A protein and the small-molecule ligand that binds it are described below.
Small molecule (SMILES): O=C(Nc1ccncc1)[C@H]1C[C@@H]1c1ccccc1

Sequence of chain 1.A:
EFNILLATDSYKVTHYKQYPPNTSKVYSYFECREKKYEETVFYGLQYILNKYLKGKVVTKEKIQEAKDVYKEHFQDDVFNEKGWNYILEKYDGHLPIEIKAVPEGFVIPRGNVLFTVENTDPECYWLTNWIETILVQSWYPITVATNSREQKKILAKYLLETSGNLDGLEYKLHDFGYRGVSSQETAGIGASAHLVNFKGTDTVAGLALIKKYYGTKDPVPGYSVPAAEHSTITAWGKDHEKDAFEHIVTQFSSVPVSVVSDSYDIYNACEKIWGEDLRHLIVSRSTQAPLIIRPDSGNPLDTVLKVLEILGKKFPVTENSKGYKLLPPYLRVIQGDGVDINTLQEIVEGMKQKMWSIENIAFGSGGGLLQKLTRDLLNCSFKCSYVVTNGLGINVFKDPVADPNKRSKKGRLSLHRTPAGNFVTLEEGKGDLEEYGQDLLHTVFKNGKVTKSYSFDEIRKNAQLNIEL

Binding-site contacts:
Ligand atom C20 contacts residue HIS191 of chain 1.B at 3.4 Å.
Ligand atom C3 contacts residue PHE193 of chain 1.B at 3.6 Å (hydrophobic).
Ligand atom C2 contacts residue ASP219 of chain 1.B at 3.7 Å.
Ligand atom C12 contacts residue ALA244 of chain 1.B at 3.8 Å (hydrophobic).
Ligand atom C19 contacts residue VAL242 of chain 1.B at 3.9 Å (hydrophobic).
Ligand atom O13 contacts residue SER275 of chain 1.B at 2.8 Å (h-bond).
Ligand atom C10 contacts residue ALA244 of chain 1.B at 3.5 Å (hydrophobic).
Ligand atom C7 contacts residue PHE193 of chain 1.B at 3.3 Å (hydrophobic).
Ligand atom C16 contacts residue SER275 of chain 1.B at 3.8 Å.
Ligand atom C2 contacts residue PHE193 of chain 1.B at 3.9 Å (hydrophobic).
Ligand atom C7 contacts residue ARG311 of chain 1.B at 3.8 Å.
Ligand atom C16 contacts residue ILE351 of chain 1.B at 3.5 Å (hydrophobic).
Ligand atom C4 contacts residue TYR18 of chain 1.A at 3.8 Å (hydrophobic).
Ligand atom C4 contacts residue PHE193 of chain 1.B at 3.7 Å (hydrophobic).
Ligand atom C5 contacts residue PHE193 of chain 1.B at 3.7 Å (hydrophobic).
Ligand atom C3 contacts residue TYR18 of chain 1.A at 3.8 Å (hydrophobic).
Ligand atom C12 contacts residue PHE193 of chain 1.B at 3.6 Å (hydrophobic).
Ligand atom C10 contacts residue TYR18 of chain 1.A at 3.9 Å (hydrophobic).
Ligand atom C9 contacts residue TYR18 of chain 1.A at 3.4 Å (hydrophobic).
Ligand atom C19 contacts residue HIS191 of chain 1.B at 3.5 Å.
Ligand atom O13 contacts residue PHE193 of chain 1.B at 3.6 Å.
Ligand atom C6 contacts residue ARG196 of chain 1.B at 3.5 Å.
Ligand atom C2 contacts residue TYR18 of chain 1.A at 3.5 Å (hydrophobic).
Ligand atom C17 contacts residue ILE309 of chain 1.B at 3.7 Å (hydrophobic).
Ligand atom C5 contacts residue ARG311 of chain 1.B at 3.8 Å.
Ligand atom C12 contacts residue SER275 of chain 1.B at 3.6 Å.
Ligand atom C1 contacts residue TYR18 of chain 1.A at 3.6 Å (hydrophobic).
Ligand atom C17 contacts residue ILE351 of chain 1.B at 3.7 Å (hydrophobic).
Ligand atom C9 contacts residue ARG311 of chain 1.B at 3.3 Å.
Ligand atom C3 contacts residue ASP219 of chain 1.B at 3.5 Å.
Ligand atom C9 contacts residue ALA245 of chain 1.B at 3.7 Å (hydrophobic).
Ligand atom O13 contacts residue ILE351 of chain 1.B at 3.9 Å.
Ligand atom C1 contacts residue PHE193 of chain 1.B at 4.0 Å (hydrophobic).
Ligand atom C5 contacts residue TYR18 of chain 1.A at 3.6 Å (hydrophobic).
Ligand atom C6 contacts residue TYR18 of chain 1.A at 3.4 Å (hydrophobic).
Ligand atom C20 contacts residue VAL242 of chain 1.B at 3.8 Å (hydrophobic).
Ligand atom O13 contacts residue ARG311 of chain 1.B at 3.9 Å.
Ligand atom C10 contacts residue PHE193 of chain 1.B at 3.9 Å (hydrophobic).
Ligand atom C1 contacts residue ARG196 of chain 1.B at 3.4 Å.
Ligand atom C9 contacts residue ALA244 of chain 1.B at 3.6 Å (hydrophobic).

Sequence of chain 1.B:
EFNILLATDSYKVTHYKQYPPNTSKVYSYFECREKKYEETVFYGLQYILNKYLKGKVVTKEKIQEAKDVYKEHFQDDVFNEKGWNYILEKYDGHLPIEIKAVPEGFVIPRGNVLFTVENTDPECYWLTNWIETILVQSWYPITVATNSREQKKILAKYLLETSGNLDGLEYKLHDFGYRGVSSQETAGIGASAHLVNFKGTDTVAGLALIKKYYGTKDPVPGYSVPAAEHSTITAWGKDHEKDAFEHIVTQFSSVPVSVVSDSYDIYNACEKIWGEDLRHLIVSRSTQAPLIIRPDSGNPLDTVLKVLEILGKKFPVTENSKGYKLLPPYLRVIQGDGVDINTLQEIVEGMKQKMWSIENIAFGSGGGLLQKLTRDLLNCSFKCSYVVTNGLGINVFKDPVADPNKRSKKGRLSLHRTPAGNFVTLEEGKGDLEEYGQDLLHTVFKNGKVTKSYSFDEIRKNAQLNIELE